Sequence of chain 1.A:
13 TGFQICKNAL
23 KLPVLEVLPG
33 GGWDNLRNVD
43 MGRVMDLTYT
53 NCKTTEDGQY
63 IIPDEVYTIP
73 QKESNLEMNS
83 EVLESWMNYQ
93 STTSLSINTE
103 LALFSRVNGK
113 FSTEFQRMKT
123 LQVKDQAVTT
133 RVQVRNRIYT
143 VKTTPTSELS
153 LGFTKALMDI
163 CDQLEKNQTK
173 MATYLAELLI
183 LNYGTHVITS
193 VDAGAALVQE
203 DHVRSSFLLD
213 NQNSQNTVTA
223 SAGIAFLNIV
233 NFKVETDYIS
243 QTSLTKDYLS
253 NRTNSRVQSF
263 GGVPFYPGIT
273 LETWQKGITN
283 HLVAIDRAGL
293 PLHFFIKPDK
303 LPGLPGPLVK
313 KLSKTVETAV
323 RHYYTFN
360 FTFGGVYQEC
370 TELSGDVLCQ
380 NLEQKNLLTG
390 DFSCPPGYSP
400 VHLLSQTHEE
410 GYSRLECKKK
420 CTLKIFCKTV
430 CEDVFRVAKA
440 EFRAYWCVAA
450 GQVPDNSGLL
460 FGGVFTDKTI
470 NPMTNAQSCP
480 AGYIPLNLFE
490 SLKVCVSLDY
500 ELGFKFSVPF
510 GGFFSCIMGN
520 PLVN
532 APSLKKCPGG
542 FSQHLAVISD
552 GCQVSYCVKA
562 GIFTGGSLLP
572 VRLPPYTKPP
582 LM

Binding-site contacts:
Ligand atom N2 contacts residue ASN253 of chain 1.A at 2.9 Å (h-bond).
Ligand atom O6 contacts residue LEU251 of chain 1.A at 3.2 Å.
Ligand atom C3 contacts residue SER207 of chain 1.A at 4.3 Å.
Ligand atom O5 contacts residue ASN253 of chain 1.A at 2.4 Å (h-bond).
Ligand atom C6 contacts residue LEU251 of chain 1.A at 3.5 Å (hydrophobic).
Ligand atom C4 contacts residue ASN253 of chain 1.A at 4.2 Å.
Ligand atom C2 contacts residue SER207 of chain 1.A at 3.7 Å.
Ligand atom C5 contacts residue LEU251 of chain 1.A at 4.5 Å (hydrophobic).
Ligand atom C6 contacts residue ASN253 of chain 1.A at 4.5 Å.
Ligand atom N2 contacts residue SER207 of chain 1.A at 4.2 Å.
Ligand atom C1 contacts residue ASN253 of chain 1.A at 1.4 Å.
Ligand atom C3 contacts residue ASN253 of chain 1.A at 3.8 Å.
Ligand atom C5 contacts residue ASN253 of chain 1.A at 3.7 Å.
Ligand atom O5 contacts residue LEU251 of chain 1.A at 4.1 Å.
Ligand atom C2 contacts residue ASN253 of chain 1.A at 2.4 Å.
Ligand atom C7 contacts residue ASN253 of chain 1.A at 3.5 Å.
Ligand atom C8 contacts residue THR255 of chain 1.A at 4.3 Å.
Ligand atom O7 contacts residue ASN253 of chain 1.A at 3.8 Å.
Ligand atom O3 contacts residue SER207 of chain 1.A at 4.0 Å.

This small molecule binds to this protein.
Small molecule (SMILES): CC(=O)N[C@@H]1[C@@H](O)[C@H](O)[C@@H](CO)O[C@H]1O